Sequence of chain 29.A:
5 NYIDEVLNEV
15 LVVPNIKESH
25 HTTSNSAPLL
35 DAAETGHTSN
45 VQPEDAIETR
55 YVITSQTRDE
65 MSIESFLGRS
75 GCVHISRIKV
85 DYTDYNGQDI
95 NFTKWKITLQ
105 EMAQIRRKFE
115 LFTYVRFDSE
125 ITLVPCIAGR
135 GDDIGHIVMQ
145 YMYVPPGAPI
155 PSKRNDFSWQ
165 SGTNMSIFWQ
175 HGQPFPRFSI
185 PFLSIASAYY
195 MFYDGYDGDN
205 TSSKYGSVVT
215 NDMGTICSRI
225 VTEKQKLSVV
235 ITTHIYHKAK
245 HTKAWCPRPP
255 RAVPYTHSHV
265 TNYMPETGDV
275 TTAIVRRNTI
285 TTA

The protein below binds the small molecule below.
Small molecule (SMILES): OC[C@H]1O[C@@](CO)(O[C@H]2O[C@H](CO)[C@@H](O)[C@H](O)[C@H]2O)[C@@H](O)[C@@H]1O

Binding-site contacts:
Ligand atom C6 contacts residue HIS241 of chain 29.A at 3.7 Å.
Ligand atom O3 contacts residue ILE101 of chain 29.A at 3.5 Å.
Ligand atom C4 contacts residue THR102 of chain 29.A at 3.9 Å.
Ligand atom C5 contacts residue THR102 of chain 29.A at 2.8 Å.
Ligand atom O1 contacts residue TYR194 of chain 29.A at 3.8 Å.
Ligand atom O5 contacts residue LEU103 of chain 29.A at 3.3 Å.
Ligand atom C2 contacts residue TYR193 of chain 29.A at 3.8 Å (hydrophobic).
Ligand atom O6 contacts residue LEU103 of chain 29.A at 4.0 Å.
Ligand atom C6 contacts residue THR102 of chain 29.A at 1.9 Å.
Ligand atom O2 contacts residue MET217 of chain 29.A at 3.3 Å (h-bond).
Ligand atom C4 contacts residue HIS263 of chain 29.A at 3.7 Å.
Ligand atom O1 contacts residue GLN104 of chain 29.A at 3.9 Å.
Ligand atom O1 contacts residue MET195 of chain 29.A at 3.8 Å.
Ligand atom C6 contacts residue ILE101 of chain 29.A at 3.2 Å (hydrophobic).
Ligand atom C3 contacts residue MET217 of chain 29.A at 3.2 Å (hydrophobic).
Ligand atom O6 contacts residue HIS241 of chain 29.A at 4.0 Å.
Ligand atom C4 contacts residue ASN215 of chain 29.A at 4.0 Å.
Ligand atom O2 contacts residue ASN215 of chain 29.A at 3.5 Å.
Ligand atom O5 contacts residue LEU103 of chain 29.A at 3.0 Å (h-bond).
Ligand atom C5 contacts residue LEU103 of chain 29.A at 3.0 Å (hydrophobic).
Ligand atom O2 contacts residue MET195 of chain 29.A at 3.6 Å.
Ligand atom C2 contacts residue MET217 of chain 29.A at 3.5 Å (hydrophobic).
Ligand atom O5 contacts residue THR102 of chain 29.A at 3.6 Å.
Ligand atom C6 contacts residue LEU103 of chain 29.A at 3.2 Å (hydrophobic).
Ligand atom C6 contacts residue LEU103 of chain 29.A at 2.7 Å (hydrophobic).
Ligand atom O3 contacts residue TYR194 of chain 29.A at 3.9 Å.
Ligand atom O3 contacts residue ASN215 of chain 29.A at 2.1 Å.
Ligand atom C1 contacts residue MET195 of chain 29.A at 3.2 Å (hydrophobic).
Ligand atom O6 contacts residue ILE101 of chain 29.A at 2.1 Å (h-bond).
Ligand atom O4 contacts residue THR102 of chain 29.A at 3.8 Å.
Ligand atom O6 contacts residue THR102 of chain 29.A at 2.4 Å.
Ligand atom O6 contacts residue LEU103 of chain 29.A at 3.3 Å.
Ligand atom O4 contacts residue ASN215 of chain 29.A at 3.4 Å (h-bond).
Ligand atom O4 contacts residue ILE101 of chain 29.A at 4.0 Å.
Ligand atom C5 contacts residue HIS263 of chain 29.A at 3.9 Å.
Ligand atom O2 contacts residue TYR193 of chain 29.A at 3.9 Å.
Ligand atom C3 contacts residue ASN215 of chain 29.A at 3.5 Å.
Ligand atom O4 contacts residue HIS263 of chain 29.A at 2.6 Å.
Ligand atom C5 contacts residue LEU103 of chain 29.A at 3.5 Å (hydrophobic).
Ligand atom O3 contacts residue MET217 of chain 29.A at 2.5 Å (h-bond).